Binding-site contacts:
Ligand atom O5 contacts residue VAL119 of chain 1.B at 3.8 Å.
Ligand atom C7 contacts residue HIS92 of chain 1.B at 3.9 Å.
Ligand atom C8 contacts residue THR199 of chain 1.B at 3.6 Å.
Ligand atom S1 contacts residue THR198 of chain 1.B at 3.9 Å.
Ligand atom O5 contacts residue TRP208 of chain 1.B at 3.6 Å.
Ligand atom O15 contacts residue GOL1 of chain 1.J at 3.7 Å.
Ligand atom O5 contacts residue HIS92 of chain 1.B at 3.3 Å.
Ligand atom C17 contacts residue LEU197 of chain 1.B at 3.9 Å (hydrophobic).
Ligand atom C12 contacts residue LEU197 of chain 1.B at 3.7 Å (hydrophobic).
Ligand atom C11 contacts residue GOL1 of chain 1.J at 3.4 Å.
Ligand atom C9 contacts residue THR199 of chain 1.B at 3.2 Å.
Ligand atom O6 contacts residue ZN1 of chain 1.H at 3.9 Å.
Ligand atom C12 contacts residue VAL119 of chain 1.B at 3.9 Å (hydrophobic).
Ligand atom C10 contacts residue LEU197 of chain 1.B at 3.9 Å (hydrophobic).
Ligand atom C11 contacts residue LEU197 of chain 1.B at 3.7 Å (hydrophobic).
Ligand atom S13 contacts residue GOL1 of chain 1.J at 3.9 Å.
Ligand atom C10 contacts residue GOL1 of chain 1.J at 3.7 Å.
Ligand atom O15 contacts residue GLN90 of chain 1.B at 2.9 Å (h-bond).
Ligand atom N7 contacts residue HIS92 of chain 1.B at 3.6 Å.
Ligand atom N7 contacts residue HIS117 of chain 1.B at 3.6 Å.
Ligand atom O6 contacts residue LEU197 of chain 1.B at 3.6 Å.
Ligand atom C22 contacts residue VAL128 of chain 1.B at 3.8 Å (hydrophobic).
Ligand atom O6 contacts residue TRP208 of chain 1.B at 3.5 Å.
Ligand atom N7 contacts residue HIS94 of chain 1.B at 3.4 Å (h-bond).
Ligand atom O14 contacts residue LEU138 of chain 1.B at 3.5 Å.
Ligand atom N7 contacts residue THR198 of chain 1.B at 2.5 Å (h-bond).
Ligand atom O6 contacts residue THR198 of chain 1.B at 3.3 Å (h-bond).
Ligand atom N7 contacts residue GLU104 of chain 1.B at 3.6 Å (salt-bridge).
Ligand atom O14 contacts residue LEU197 of chain 1.B at 3.8 Å.
Ligand atom S13 contacts residue GLN90 of chain 1.B at 3.9 Å.
Ligand atom O5 contacts residue ZN1 of chain 1.H at 2.9 Å.
Ligand atom N7 contacts residue ZN1 of chain 1.H at 2.0 Å.
Ligand atom O14 contacts residue VAL119 of chain 1.B at 3.7 Å.
Ligand atom O18 contacts residue PRO201 of chain 1.B at 3.9 Å.
Ligand atom O15 contacts residue VAL119 of chain 1.B at 3.8 Å.
Ligand atom C12 contacts residue GOL1 of chain 1.J at 3.5 Å.
Ligand atom S1 contacts residue ZN1 of chain 1.H at 2.6 Å.
Ligand atom S1 contacts residue HIS92 of chain 1.B at 3.5 Å (h-bond).
Ligand atom C26 contacts residue LEU132 of chain 1.B at 3.9 Å (hydrophobic).
Ligand atom O5 contacts residue HIS117 of chain 1.B at 3.5 Å (h-bond).

Sequence of chain 1.B:
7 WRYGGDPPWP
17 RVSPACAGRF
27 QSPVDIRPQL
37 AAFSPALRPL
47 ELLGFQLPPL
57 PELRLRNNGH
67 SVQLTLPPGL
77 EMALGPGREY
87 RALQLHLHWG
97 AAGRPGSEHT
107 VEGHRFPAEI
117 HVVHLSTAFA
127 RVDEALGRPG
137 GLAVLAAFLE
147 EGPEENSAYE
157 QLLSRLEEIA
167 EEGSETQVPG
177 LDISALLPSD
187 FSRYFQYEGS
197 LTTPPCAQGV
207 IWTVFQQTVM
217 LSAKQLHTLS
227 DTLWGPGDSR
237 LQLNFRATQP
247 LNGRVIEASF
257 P

A protein and the small-molecule ligand that binds it are described below.
Small molecule (SMILES): NS(=O)(=O)c1ccc2c(c1)S(=O)(=O)N(CCc1ccccc1)C2=O